Sequence of chain 1.B:
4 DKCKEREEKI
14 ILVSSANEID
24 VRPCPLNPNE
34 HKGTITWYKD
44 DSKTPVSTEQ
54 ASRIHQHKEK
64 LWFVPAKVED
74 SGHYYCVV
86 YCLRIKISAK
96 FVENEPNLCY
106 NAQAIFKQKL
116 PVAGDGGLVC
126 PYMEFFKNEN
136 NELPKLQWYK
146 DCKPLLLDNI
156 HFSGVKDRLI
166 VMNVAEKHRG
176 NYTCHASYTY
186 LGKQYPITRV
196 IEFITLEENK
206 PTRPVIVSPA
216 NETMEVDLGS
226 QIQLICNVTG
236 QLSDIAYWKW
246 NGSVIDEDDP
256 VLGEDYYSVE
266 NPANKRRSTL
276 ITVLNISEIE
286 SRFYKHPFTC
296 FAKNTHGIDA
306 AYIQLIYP

A protein and the small-molecule ligand that binds it are described below.
Small molecule (SMILES): CC(=O)N[C@@H]1[C@@H](O)[C@H](O)[C@@H](CO)O[C@H]1O

Binding-site contacts:
Ligand atom O5 contacts residue TYR307 of chain 1.B at 3.6 Å.
Ligand atom C7 contacts residue ASN216 of chain 1.B at 3.6 Å.
Ligand atom C1 contacts residue TYR307 of chain 1.B at 4.5 Å (hydrophobic).
Ligand atom C6 contacts residue ALA305 of chain 1.B at 4.4 Å (hydrophobic).
Ligand atom O5 contacts residue ASN216 of chain 1.B at 2.3 Å (h-bond).
Ligand atom C5 contacts residue ALA305 of chain 1.B at 3.5 Å (hydrophobic).
Ligand atom N2 contacts residue ASN216 of chain 1.B at 3.1 Å (h-bond).
Ligand atom C6 contacts residue TYR307 of chain 1.B at 4.0 Å (hydrophobic).
Ligand atom C2 contacts residue ALA305 of chain 1.B at 4.5 Å (hydrophobic).
Ligand atom C4 contacts residue ALA305 of chain 1.B at 4.2 Å (hydrophobic).
Ligand atom C1 contacts residue ALA306 of chain 1.B at 4.5 Å (hydrophobic).
Ligand atom C5 contacts residue ASN216 of chain 1.B at 3.6 Å.
Ligand atom O6 contacts residue TYR307 of chain 1.B at 4.2 Å.
Ligand atom C3 contacts residue ASN216 of chain 1.B at 3.8 Å.
Ligand atom C2 contacts residue ASN216 of chain 1.B at 2.5 Å.
Ligand atom O5 contacts residue ALA305 of chain 1.B at 4.0 Å.
Ligand atom C1 contacts residue ASN216 of chain 1.B at 1.4 Å.
Ligand atom O7 contacts residue ASN216 of chain 1.B at 3.7 Å.
Ligand atom C4 contacts residue ASN216 of chain 1.B at 4.1 Å.
Ligand atom C5 contacts residue TYR307 of chain 1.B at 4.4 Å (hydrophobic).
Ligand atom O4 contacts residue ALA305 of chain 1.B at 4.3 Å.
Ligand atom C3 contacts residue ALA305 of chain 1.B at 4.0 Å (hydrophobic).
Ligand atom O5 contacts residue ALA306 of chain 1.B at 4.4 Å.
Ligand atom C1 contacts residue ALA305 of chain 1.B at 3.9 Å (hydrophobic).